Sequence of chain 2.A:
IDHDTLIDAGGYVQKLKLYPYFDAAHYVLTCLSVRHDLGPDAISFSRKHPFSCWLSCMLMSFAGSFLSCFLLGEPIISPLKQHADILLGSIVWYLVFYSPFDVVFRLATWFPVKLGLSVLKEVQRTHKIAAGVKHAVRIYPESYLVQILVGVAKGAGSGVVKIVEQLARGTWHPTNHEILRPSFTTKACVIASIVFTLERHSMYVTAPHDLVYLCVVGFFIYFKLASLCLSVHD

Binding-site contacts:
Ligand atom C2 contacts residue LEU25 of chain 2.A at 4.4 Å (hydrophobic).
Ligand atom C1 contacts residue LYS26 of chain 2.A at 3.8 Å.
Ligand atom O55 contacts residue LYS26 of chain 2.A at 3.0 Å (salt-bridge).
Ligand atom O49 contacts residue LYS26 of chain 2.A at 2.8 Å (salt-bridge).
Ligand atom C57 contacts residue TYR21 of chain 2.A at 4.3 Å (hydrophobic).
Ligand atom O6 contacts residue LEU25 of chain 2.A at 4.4 Å.
Ligand atom C9 contacts residue TYR21 of chain 2.A at 3.9 Å (hydrophobic).
Ligand atom O55 contacts residue LEU25 of chain 2.A at 3.9 Å.
Ligand atom C19 contacts residue TYR30 of chain 2.A at 3.7 Å (hydrophobic).
Ligand atom C40 contacts residue GLY125 of chain 2.A at 3.5 Å.
Ligand atom C18 contacts residue TYR30 of chain 2.A at 4.1 Å (hydrophobic).
Ligand atom C34 contacts residue LEU129 of chain 2.A at 4.3 Å (hydrophobic).
Ligand atom C43 contacts residue VAL122 of chain 2.A at 4.1 Å (hydrophobic).
Ligand atom C6 contacts residue PHE31 of chain 2.A at 4.3 Å (hydrophobic).
Ligand atom C25 contacts residue LEU129 of chain 2.A at 4.1 Å (hydrophobic).
Ligand atom O5 contacts residue LEU25 of chain 2.A at 4.4 Å.
Ligand atom C2 contacts residue LYS26 of chain 2.A at 4.2 Å.
Ligand atom C18 contacts residue PHE31 of chain 2.A at 4.4 Å (hydrophobic).
Ligand atom C37 contacts residue GLY125 of chain 2.A at 4.3 Å.
Ligand atom C40 contacts residue LEU126 of chain 2.A at 4.0 Å (hydrophobic).
Ligand atom O49 contacts residue PHE31 of chain 2.A at 4.2 Å.
Ligand atom C1 contacts residue PHE31 of chain 2.A at 4.1 Å (hydrophobic).
Ligand atom O1 contacts residue TYR21 of chain 2.A at 4.1 Å.
Ligand atom O6 contacts residue TYR21 of chain 2.A at 1.5 Å.
Ligand atom C1 contacts residue LEU25 of chain 2.A at 4.2 Å (hydrophobic).
Ligand atom O16 contacts residue PHE31 of chain 2.A at 3.4 Å.
Ligand atom C11 contacts residue TYR21 of chain 2.A at 2.7 Å (hydrophobic).
Ligand atom C3 contacts residue LEU25 of chain 2.A at 4.2 Å (hydrophobic).
Ligand atom C19 contacts residue PHE31 of chain 2.A at 4.2 Å (hydrophobic).
Ligand atom C40 contacts residue VAL122 of chain 2.A at 4.3 Å (hydrophobic).

This protein binds this small molecule.
Small molecule (SMILES): CCCCCCCCCCO[C@@H]1O[C@H](CO)[C@@H](O[C@H]2O[C@H](CO)[C@@H](O)[C@H](O)[C@H]2O)[C@H](O)[C@H]1O